Binding-site contacts:
Ligand atom C1 contacts residue ALA249 of chain 1.A at 3.5 Å (hydrophobic).
Ligand atom C23 contacts residue PHE290 of chain 1.A at 3.5 Å (hydrophobic).
Ligand atom C1 contacts residue ILE283 of chain 1.A at 3.9 Å (hydrophobic).
Ligand atom C18 contacts residue PHE290 of chain 1.A at 3.8 Å (hydrophobic).
Ligand atom O12 contacts residue ILE150 of chain 1.A at 3.6 Å.
Ligand atom C9 contacts residue GLN287 of chain 1.A at 3.7 Å.
Ligand atom C23 contacts residue GLN287 of chain 1.A at 3.6 Å.
Ligand atom C15 contacts residue MET286 of chain 1.A at 3.4 Å (hydrophobic).
Ligand atom C2 contacts residue GLN287 of chain 1.A at 3.2 Å.
Ligand atom N29 contacts residue LEU235 of chain 1.A at 3.8 Å.
Ligand atom C8 contacts residue PHE290 of chain 1.A at 3.7 Å (hydrophobic).
Ligand atom O27 contacts residue ILE238 of chain 1.A at 3.6 Å.
Ligand atom N26 contacts residue PHE290 of chain 1.A at 3.8 Å.
Ligand atom O3 contacts residue GLN287 of chain 1.A at 3.2 Å (h-bond).
Ligand atom C19 contacts residue PHE290 of chain 1.A at 3.8 Å (hydrophobic).
Ligand atom C21 contacts residue GLN287 of chain 1.A at 3.7 Å.
Ligand atom N14 contacts residue MET286 of chain 1.A at 3.7 Å.
Ligand atom C34 contacts residue HIS83 of chain 1.A at 3.4 Å.
Ligand atom N22 contacts residue PHE290 of chain 1.A at 3.6 Å.
Ligand atom C24 contacts residue PHE290 of chain 1.A at 3.3 Å (hydrophobic).
Ligand atom C16 contacts residue CYS147 of chain 1.A at 3.9 Å (hydrophobic).
Ligand atom C30 contacts residue PHE290 of chain 1.A at 3.5 Å (hydrophobic).
Ligand atom C18 contacts residue GLY289 of chain 1.A at 3.7 Å.
Ligand atom C33 contacts residue ILE150 of chain 1.A at 3.8 Å (hydrophobic).
Ligand atom C4 contacts residue GLN287 of chain 1.A at 3.5 Å.
Ligand atom O27 contacts residue GLN287 of chain 1.A at 3.1 Å (h-bond).
Ligand atom C34 contacts residue TYR82 of chain 1.A at 3.8 Å (hydrophobic).
Ligand atom C28 contacts residue PHE290 of chain 1.A at 3.7 Å (hydrophobic).
Ligand atom C31 contacts residue TYR82 of chain 1.A at 3.6 Å (hydrophobic).
Ligand atom C19 contacts residue MET286 of chain 1.A at 3.3 Å (hydrophobic).
Ligand atom O3 contacts residue VAL252 of chain 1.A at 3.4 Å.
Ligand atom C31 contacts residue ALA237 of chain 1.A at 3.9 Å (hydrophobic).
Ligand atom N25 contacts residue PHE290 of chain 1.A at 3.4 Å.
Ligand atom N22 contacts residue GLN287 of chain 1.A at 2.7 Å (h-bond).
Ligand atom O12 contacts residue PHE290 of chain 1.A at 3.7 Å.
Ligand atom O11 contacts residue CYS147 of chain 1.A at 2.9 Å.
Ligand atom C1 contacts residue GLN287 of chain 1.A at 3.6 Å.
Ligand atom O11 contacts residue ILE150 of chain 1.A at 3.7 Å.
Ligand atom C21 contacts residue PHE290 of chain 1.A at 3.8 Å (hydrophobic).
Ligand atom N29 contacts residue PHE290 of chain 1.A at 3.8 Å.

Sequence of chain 1.A:
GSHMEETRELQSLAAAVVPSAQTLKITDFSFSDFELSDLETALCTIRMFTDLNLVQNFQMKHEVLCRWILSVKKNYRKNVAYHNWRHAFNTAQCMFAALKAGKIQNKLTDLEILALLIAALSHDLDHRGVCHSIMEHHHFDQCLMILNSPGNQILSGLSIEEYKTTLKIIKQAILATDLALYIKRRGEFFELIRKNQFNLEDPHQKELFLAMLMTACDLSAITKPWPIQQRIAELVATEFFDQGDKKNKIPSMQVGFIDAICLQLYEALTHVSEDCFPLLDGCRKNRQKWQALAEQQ

The protein below binds the small molecule below.
Small molecule (SMILES): CCCc1nc(C)c2c(=O)nc(-c3cc(S(=O)(=O)N4CCN(CC)CC4)ccc3OCC)[nH]n12